Binding-site contacts:
Ligand atom C4 contacts residue ASN114 of chain 1.J at 4.2 Å.
Ligand atom C8 contacts residue ASN113 of chain 1.J at 4.0 Å.
Ligand atom C5 contacts residue ASN114 of chain 1.J at 3.6 Å.
Ligand atom C2 contacts residue ASN114 of chain 1.J at 2.4 Å.
Ligand atom N2 contacts residue ASN114 of chain 1.J at 2.9 Å (h-bond).
Ligand atom O7 contacts residue ASN113 of chain 1.J at 3.8 Å.
Ligand atom C8 contacts residue ASN114 of chain 1.J at 3.6 Å.
Ligand atom O7 contacts residue ASN114 of chain 1.J at 3.2 Å (h-bond).
Ligand atom C7 contacts residue ASN114 of chain 1.J at 3.2 Å.
Ligand atom C3 contacts residue ASN114 of chain 1.J at 3.8 Å.
Ligand atom C1 contacts residue ASN114 of chain 1.J at 1.4 Å.
Ligand atom C7 contacts residue ASN113 of chain 1.J at 4.2 Å.
Ligand atom O5 contacts residue ASN114 of chain 1.J at 2.3 Å (h-bond).

Sequence of chain 1.J:
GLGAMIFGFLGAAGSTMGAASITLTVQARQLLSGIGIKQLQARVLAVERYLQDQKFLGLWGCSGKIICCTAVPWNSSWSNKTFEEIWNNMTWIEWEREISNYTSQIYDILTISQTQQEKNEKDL

This small molecule binds to this protein.
Small molecule (SMILES): CC(=O)N[C@@H]1[C@@H](O)[C@H](O)[C@@H](CO)O[C@H]1O